Sequence of chain 1.A:
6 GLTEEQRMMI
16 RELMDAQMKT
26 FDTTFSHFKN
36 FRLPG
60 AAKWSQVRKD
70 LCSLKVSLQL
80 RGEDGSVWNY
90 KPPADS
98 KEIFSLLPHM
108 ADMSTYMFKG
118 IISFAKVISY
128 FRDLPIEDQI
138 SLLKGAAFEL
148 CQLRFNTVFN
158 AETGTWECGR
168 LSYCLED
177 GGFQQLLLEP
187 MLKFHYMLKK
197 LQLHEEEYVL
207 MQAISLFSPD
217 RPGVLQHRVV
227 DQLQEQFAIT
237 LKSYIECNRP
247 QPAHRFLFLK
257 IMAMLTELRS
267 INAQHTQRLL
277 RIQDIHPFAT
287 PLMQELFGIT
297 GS

Binding-site contacts:
Ligand atom N15 contacts residue MET107 of chain 1.A at 3.8 Å.
Ligand atom N9 contacts residue HIS271 of chain 1.A at 2.6 Å (h-bond).
Ligand atom O54 contacts residue PHE145 of chain 1.A at 3.3 Å.
Ligand atom C46 contacts residue LEU275 of chain 1.A at 3.6 Å (hydrophobic).
Ligand atom C37 contacts residue CYS148 of chain 1.A at 3.4 Å (hydrophobic).
Ligand atom N15 contacts residue PHE152 of chain 1.A at 3.7 Å.
Ligand atom O55 contacts residue PHE293 of chain 1.A at 3.4 Å.
Ligand atom C35 contacts residue GLN149 of chain 1.A at 2.8 Å.
Ligand atom F52 contacts residue HIS271 of chain 1.A at 3.6 Å.
Ligand atom O54 contacts residue PHE293 of chain 1.A at 3.6 Å.
Ligand atom C18 contacts residue TRP163 of chain 1.A at 3.6 Å (hydrophobic).
Ligand atom N15 contacts residue MET187 of chain 1.A at 3.8 Å.
Ligand atom F39 contacts residue SER111 of chain 1.A at 3.1 Å.
Ligand atom F53 contacts residue MET289 of chain 1.A at 3.7 Å.
Ligand atom C16 contacts residue MET107 of chain 1.A at 3.8 Å (hydrophobic).
Ligand atom C1 contacts residue HIS271 of chain 1.A at 3.8 Å.
Ligand atom F53 contacts residue SER111 of chain 1.A at 3.5 Å.
Ligand atom O55 contacts residue MET289 of chain 1.A at 3.1 Å.
Ligand atom F39 contacts residue MET107 of chain 1.A at 3.8 Å.
Ligand atom C22 contacts residue TRP163 of chain 1.A at 3.4 Å (hydrophobic).
Ligand atom C49 contacts residue LEU275 of chain 1.A at 3.5 Å (hydrophobic).
Ligand atom O55 contacts residue PHE115 of chain 1.A at 3.8 Å.
Ligand atom C31 contacts residue SER111 of chain 1.A at 2.9 Å.
Ligand atom C26 contacts residue PHE152 of chain 1.A at 3.7 Å (hydrophobic).
Ligand atom C32 contacts residue SER111 of chain 1.A at 3.2 Å.
Ligand atom F52 contacts residue PHE145 of chain 1.A at 3.7 Å.
Ligand atom N40 contacts residue SER111 of chain 1.A at 2.5 Å (h-bond).
Ligand atom O55 contacts residue LEU275 of chain 1.A at 3.3 Å.
Ligand atom C37 contacts residue GLN149 of chain 1.A at 3.1 Å.
Ligand atom C50 contacts residue LEU275 of chain 1.A at 3.5 Å (hydrophobic).
Ligand atom C43 contacts residue LEU275 of chain 1.A at 3.4 Å (hydrophobic).
Ligand atom C26 contacts residue TYR170 of chain 1.A at 3.8 Å (hydrophobic).
Ligand atom C14 contacts residue MET107 of chain 1.A at 3.6 Å (hydrophobic).
Ligand atom C18 contacts residue PHE152 of chain 1.A at 3.7 Å (hydrophobic).
Ligand atom C14 contacts residue MET187 of chain 1.A at 3.8 Å (hydrophobic).
Ligand atom O54 contacts residue PHE115 of chain 1.A at 3.8 Å.
Ligand atom S13 contacts residue MET107 of chain 1.A at 3.4 Å.
Ligand atom C12 contacts residue MET107 of chain 1.A at 3.5 Å (hydrophobic).
Ligand atom C50 contacts residue HIS271 of chain 1.A at 3.6 Å.
Ligand atom C33 contacts residue SER111 of chain 1.A at 3.8 Å.

A protein and the small-molecule ligand that binds it are described below.
Small molecule (SMILES): CC(C)(C)c1nc(-c2cccc(NS(=O)(=O)c3c(F)cccc3F)c2F)c(-c2ccnc(N)n2)s1